This protein binds this small molecule.
Small molecule (SMILES): O=C(O)CCC(=O)C(=O)O

Binding-site contacts:
Ligand atom C5 contacts residue ARG171 of chain 1.C at 3.5 Å.
Ligand atom O5 contacts residue HIS182 of chain 1.C at 2.8 Å (h-bond).
Ligand atom O2 contacts residue SER207 of chain 1.C at 3.2 Å.
Ligand atom C1 contacts residue SER207 of chain 1.C at 3.7 Å.
Ligand atom C2 contacts residue HIS277 of chain 1.C at 4.1 Å.
Ligand atom C1 contacts residue PHE270 of chain 1.C at 4.3 Å (hydrophobic).
Ligand atom O3 contacts residue THR290 of chain 1.C at 3.4 Å (h-bond).
Ligand atom C3 contacts residue ILE179 of chain 1.C at 4.2 Å (hydrophobic).
Ligand atom C5 contacts residue ILE179 of chain 1.C at 4.3 Å (hydrophobic).
Ligand atom C1 contacts residue FE1 of chain 1.I at 2.6 Å.
Ligand atom C3 contacts residue FE1 of chain 1.I at 4.4 Å.
Ligand atom O1 contacts residue HIS277 of chain 1.C at 3.5 Å (h-bond).
Ligand atom C4 contacts residue ILE179 of chain 1.C at 3.6 Å (hydrophobic).
Ligand atom O2 contacts residue FE1 of chain 1.I at 3.8 Å.
Ligand atom C5 contacts residue ARG288 of chain 1.C at 3.8 Å.
Ligand atom C2 contacts residue HIS182 of chain 1.C at 3.9 Å.
Ligand atom C4 contacts residue ARG171 of chain 1.C at 3.5 Å.
Ligand atom C5 contacts residue PHE209 of chain 1.C at 4.1 Å (hydrophobic).
Ligand atom O5 contacts residue HIS277 of chain 1.C at 3.8 Å.
Ligand atom C2 contacts residue FE1 of chain 1.I at 2.9 Å.
Ligand atom O4 contacts residue PHE209 of chain 1.C at 3.8 Å.
Ligand atom O3 contacts residue ARG171 of chain 1.C at 3.0 Å.
Ligand atom O4 contacts residue THR290 of chain 1.C at 3.8 Å.
Ligand atom C1 contacts residue HIS182 of chain 1.C at 4.4 Å.
Ligand atom O1 contacts residue SER207 of chain 1.C at 2.9 Å (h-bond).
Ligand atom O1 contacts residue PHE294 of chain 1.C at 3.9 Å.
Ligand atom O2 contacts residue HIS277 of chain 1.C at 4.3 Å.
Ligand atom O1 contacts residue HIS182 of chain 1.C at 4.1 Å.
Ligand atom O4 contacts residue VAL279 of chain 1.C at 4.1 Å.
Ligand atom O3 contacts residue ARG288 of chain 1.C at 4.2 Å.
Ligand atom O5 contacts residue FE1 of chain 1.I at 2.5 Å.
Ligand atom C5 contacts residue THR290 of chain 1.C at 4.0 Å.
Ligand atom O5 contacts residue ILE179 of chain 1.C at 4.3 Å.
Ligand atom O4 contacts residue ARG288 of chain 1.C at 3.0 Å (salt-bridge).
Ligand atom O2 contacts residue PHE209 of chain 1.C at 4.0 Å.
Ligand atom O1 contacts residue FE1 of chain 1.I at 1.9 Å.
Ligand atom C3 contacts residue VAL279 of chain 1.C at 3.9 Å (hydrophobic).
Ligand atom C1 contacts residue HIS277 of chain 1.C at 3.8 Å.
Ligand atom O3 contacts residue PHE209 of chain 1.C at 3.9 Å.
Ligand atom O2 contacts residue PHE270 of chain 1.C at 3.6 Å.

Sequence of chain 1.C:
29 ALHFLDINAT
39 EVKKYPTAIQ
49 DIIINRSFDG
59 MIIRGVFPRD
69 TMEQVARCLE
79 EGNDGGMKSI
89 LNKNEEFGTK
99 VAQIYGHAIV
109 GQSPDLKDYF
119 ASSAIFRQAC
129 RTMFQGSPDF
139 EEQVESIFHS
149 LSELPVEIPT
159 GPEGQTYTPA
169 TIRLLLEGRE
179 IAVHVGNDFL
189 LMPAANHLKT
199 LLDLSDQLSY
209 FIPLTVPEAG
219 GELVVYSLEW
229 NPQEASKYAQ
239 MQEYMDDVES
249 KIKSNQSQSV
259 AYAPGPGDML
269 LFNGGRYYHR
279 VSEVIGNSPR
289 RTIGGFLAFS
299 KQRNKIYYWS